Binding-site contacts:
Ligand atom C1 contacts residue ASN313 of chain 1.B at 1.4 Å.
Ligand atom N2 contacts residue ASN313 of chain 1.B at 2.6 Å (h-bond).
Ligand atom O7 contacts residue THR30 of chain 1.B at 4.1 Å.
Ligand atom C5 contacts residue GLN76 of chain 1.D at 4.2 Å.
Ligand atom C7 contacts residue GLN76 of chain 1.D at 4.4 Å.
Ligand atom N2 contacts residue GLU75 of chain 1.D at 3.0 Å (salt-bridge).
Ligand atom C6 contacts residue GLN76 of chain 1.D at 3.9 Å.
Ligand atom O3 contacts residue GLN76 of chain 1.D at 3.7 Å.
Ligand atom C3 contacts residue ASN313 of chain 1.B at 3.5 Å.
Ligand atom O7 contacts residue ASN313 of chain 1.B at 3.2 Å (h-bond).
Ligand atom C8 contacts residue TRP368 of chain 1.B at 4.2 Å (hydrophobic).
Ligand atom O5 contacts residue ASN313 of chain 1.B at 2.4 Å (h-bond).
Ligand atom O5 contacts residue GLN76 of chain 1.D at 4.2 Å.
Ligand atom C2 contacts residue ASN367 of chain 1.B at 4.3 Å.
Ligand atom C7 contacts residue GLU75 of chain 1.D at 3.9 Å.
Ligand atom C8 contacts residue GLN76 of chain 1.D at 4.4 Å.
Ligand atom C2 contacts residue ASN313 of chain 1.B at 2.1 Å.
Ligand atom O7 contacts residue GLY369 of chain 1.B at 4.4 Å.
Ligand atom O6 contacts residue MET60 of chain 1.D at 4.4 Å.
Ligand atom N2 contacts residue ASN367 of chain 1.B at 3.7 Å.
Ligand atom C2 contacts residue GLU75 of chain 1.D at 3.8 Å.
Ligand atom C8 contacts residue ARG26 of chain 1.B at 4.4 Å.
Ligand atom C6 contacts residue MET60 of chain 1.D at 4.0 Å (hydrophobic).
Ligand atom C5 contacts residue ASN313 of chain 1.B at 3.6 Å.
Ligand atom C3 contacts residue GLU75 of chain 1.D at 3.5 Å.
Ligand atom O6 contacts residue GLN76 of chain 1.D at 4.2 Å.
Ligand atom C8 contacts residue ASN367 of chain 1.B at 4.4 Å.
Ligand atom O6 contacts residue SER74 of chain 1.D at 2.9 Å (h-bond).
Ligand atom C4 contacts residue ASN313 of chain 1.B at 4.0 Å.
Ligand atom C7 contacts residue GLY369 of chain 1.B at 4.2 Å.
Ligand atom C7 contacts residue ASN313 of chain 1.B at 3.2 Å.
Ligand atom O3 contacts residue GLU75 of chain 1.D at 3.7 Å.
Ligand atom O7 contacts residue GLN76 of chain 1.D at 4.4 Å.
Ligand atom C1 contacts residue ASN367 of chain 1.B at 3.9 Å.
Ligand atom C8 contacts residue GLY369 of chain 1.B at 3.8 Å.
Ligand atom O6 contacts residue GLU75 of chain 1.D at 4.3 Å.
Ligand atom C1 contacts residue GLU75 of chain 1.D at 4.4 Å.
Ligand atom C8 contacts residue GLU75 of chain 1.D at 3.5 Å.
Ligand atom C6 contacts residue SER74 of chain 1.D at 3.8 Å.

Sequence of chain 1.D:
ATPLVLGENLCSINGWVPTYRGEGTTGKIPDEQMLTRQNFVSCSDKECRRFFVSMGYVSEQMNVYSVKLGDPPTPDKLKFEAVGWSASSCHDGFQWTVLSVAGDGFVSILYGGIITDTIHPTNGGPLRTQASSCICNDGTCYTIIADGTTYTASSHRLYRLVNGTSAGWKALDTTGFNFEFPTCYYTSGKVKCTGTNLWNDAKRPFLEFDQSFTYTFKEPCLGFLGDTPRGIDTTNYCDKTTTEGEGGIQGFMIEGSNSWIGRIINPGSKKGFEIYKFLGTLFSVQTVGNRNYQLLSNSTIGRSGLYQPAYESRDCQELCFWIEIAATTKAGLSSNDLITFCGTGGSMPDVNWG

Sequence of chain 1.B:
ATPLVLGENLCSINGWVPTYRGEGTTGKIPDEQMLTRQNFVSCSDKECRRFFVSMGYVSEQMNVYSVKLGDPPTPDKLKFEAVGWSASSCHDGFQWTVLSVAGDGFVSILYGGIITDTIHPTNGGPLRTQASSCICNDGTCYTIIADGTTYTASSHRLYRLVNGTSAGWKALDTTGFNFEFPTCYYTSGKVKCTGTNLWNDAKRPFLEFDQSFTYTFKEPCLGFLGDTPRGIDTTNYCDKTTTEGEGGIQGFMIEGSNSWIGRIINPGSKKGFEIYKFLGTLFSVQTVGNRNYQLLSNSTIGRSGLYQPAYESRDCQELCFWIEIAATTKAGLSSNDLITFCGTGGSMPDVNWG

This small molecule binds to this protein.
Small molecule (SMILES): CC(=O)N[C@H]1[C@H](O[C@H]2[C@H](O)[C@@H](NC(C)=O)CO[C@@H]2CO)O[C@H](CO)[C@@H](O)[C@@H]1O